Binding-site contacts:
Ligand atom BR1 contacts residue TRP364 of chain 1.B at 4.5 Å.
Ligand atom O09 contacts residue GLN134 of chain 1.B at 3.8 Å.
Ligand atom O08 contacts residue ASP366 of chain 1.B at 4.0 Å.
Ligand atom C03 contacts residue MET183 of chain 1.B at 3.9 Å (hydrophobic).
Ligand atom C05 contacts residue MET274 of chain 1.B at 4.2 Å (hydrophobic).
Ligand atom C06 contacts residue MET274 of chain 1.B at 3.4 Å (hydrophobic).
Ligand atom BR1 contacts residue PHE113 of chain 1.B at 3.8 Å.
Ligand atom C01 contacts residue TYR13 of chain 1.B at 3.6 Å (hydrophobic).
Ligand atom BR1 contacts residue THR365 of chain 1.B at 3.5 Å.
Ligand atom C02 contacts residue BGC1 of chain 1.D at 3.6 Å.
Ligand atom C03 contacts residue TYR180 of chain 1.B at 3.8 Å (hydrophobic).
Ligand atom C01 contacts residue BGC1 of chain 1.D at 4.0 Å.
Ligand atom C02 contacts residue TYR180 of chain 1.B at 3.8 Å (hydrophobic).
Ligand atom C01 contacts residue THR15 of chain 1.B at 3.6 Å.
Ligand atom C06 contacts residue THR15 of chain 1.B at 4.0 Å.
Ligand atom O09 contacts residue HIS18 of chain 1.B at 3.2 Å (h-bond).
Ligand atom O08 contacts residue PHE113 of chain 1.B at 4.3 Å.
Ligand atom C01 contacts residue MET274 of chain 1.B at 3.4 Å (hydrophobic).
Ligand atom C02 contacts residue TYR13 of chain 1.B at 3.5 Å (hydrophobic).
Ligand atom C05 contacts residue PHE113 of chain 1.B at 3.8 Å (hydrophobic).
Ligand atom BR1 contacts residue PHE170 of chain 1.B at 4.2 Å.
Ligand atom O08 contacts residue GLN134 of chain 1.B at 3.1 Å (h-bond).
Ligand atom O09 contacts residue MET274 of chain 1.B at 4.2 Å.
Ligand atom C04 contacts residue TRP364 of chain 1.B at 4.3 Å (hydrophobic).
Ligand atom C07 contacts residue PHE113 of chain 1.B at 4.2 Å (hydrophobic).
Ligand atom C06 contacts residue HIS18 of chain 1.B at 4.0 Å.
Ligand atom C06 contacts residue PHE113 of chain 1.B at 4.3 Å (hydrophobic).
Ligand atom C07 contacts residue MET274 of chain 1.B at 4.4 Å (hydrophobic).
Ligand atom C04 contacts residue MET183 of chain 1.B at 4.2 Å (hydrophobic).
Ligand atom C07 contacts residue THR365 of chain 1.B at 4.3 Å.
Ligand atom BR1 contacts residue MET183 of chain 1.B at 3.8 Å.
Ligand atom C05 contacts residue HIS18 of chain 1.B at 4.1 Å.
Ligand atom BR1 contacts residue VAL184 of chain 1.B at 4.3 Å.
Ligand atom C04 contacts residue PHE113 of chain 1.B at 3.6 Å (hydrophobic).
Ligand atom C07 contacts residue GLN134 of chain 1.B at 3.7 Å.
Ligand atom C02 contacts residue MET274 of chain 1.B at 4.2 Å (hydrophobic).
Ligand atom C03 contacts residue TRP364 of chain 1.B at 4.3 Å (hydrophobic).
Ligand atom C07 contacts residue HIS18 of chain 1.B at 3.9 Å.
Ligand atom C03 contacts residue PHE113 of chain 1.B at 4.0 Å (hydrophobic).
Ligand atom O08 contacts residue THR365 of chain 1.B at 3.2 Å (h-bond).

The small molecule below binds the protein below.
Small molecule (SMILES): O=C(O)c1ccccc1Br

Sequence of chain 1.B:
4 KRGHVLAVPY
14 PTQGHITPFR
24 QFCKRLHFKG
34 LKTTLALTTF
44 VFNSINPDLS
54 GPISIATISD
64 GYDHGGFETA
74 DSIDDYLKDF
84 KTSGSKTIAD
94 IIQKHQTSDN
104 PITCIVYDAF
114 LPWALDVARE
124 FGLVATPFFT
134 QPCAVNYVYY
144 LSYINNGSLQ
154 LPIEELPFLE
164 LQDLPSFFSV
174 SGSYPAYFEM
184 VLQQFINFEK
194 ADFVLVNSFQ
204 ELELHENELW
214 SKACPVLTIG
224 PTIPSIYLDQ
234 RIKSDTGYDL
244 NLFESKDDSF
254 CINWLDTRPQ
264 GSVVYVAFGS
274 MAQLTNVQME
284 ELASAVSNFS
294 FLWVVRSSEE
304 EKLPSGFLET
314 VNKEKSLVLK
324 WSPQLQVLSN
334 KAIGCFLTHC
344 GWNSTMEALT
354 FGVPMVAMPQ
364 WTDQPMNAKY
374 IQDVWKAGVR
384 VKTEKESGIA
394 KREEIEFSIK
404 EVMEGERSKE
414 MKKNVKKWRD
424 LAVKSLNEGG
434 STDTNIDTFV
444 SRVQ